Sequence of chain 1.C:
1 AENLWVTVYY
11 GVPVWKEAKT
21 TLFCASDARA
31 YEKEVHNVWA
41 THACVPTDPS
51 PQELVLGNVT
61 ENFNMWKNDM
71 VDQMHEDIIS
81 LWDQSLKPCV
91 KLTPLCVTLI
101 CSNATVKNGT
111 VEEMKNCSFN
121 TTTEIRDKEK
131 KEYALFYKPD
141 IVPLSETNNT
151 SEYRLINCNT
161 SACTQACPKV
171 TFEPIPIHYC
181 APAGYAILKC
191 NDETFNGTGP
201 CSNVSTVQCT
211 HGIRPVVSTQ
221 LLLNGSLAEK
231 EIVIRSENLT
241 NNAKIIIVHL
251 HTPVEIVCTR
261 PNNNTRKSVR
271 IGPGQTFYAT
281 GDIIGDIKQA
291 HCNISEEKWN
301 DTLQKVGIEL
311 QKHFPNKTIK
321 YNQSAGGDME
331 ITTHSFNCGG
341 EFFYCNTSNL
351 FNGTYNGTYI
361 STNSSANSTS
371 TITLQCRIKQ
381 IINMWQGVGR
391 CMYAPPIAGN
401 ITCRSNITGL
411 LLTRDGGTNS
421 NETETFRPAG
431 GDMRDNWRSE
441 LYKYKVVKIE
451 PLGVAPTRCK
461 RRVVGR

Binding-site contacts:
Ligand atom O4 contacts residue TYR133 of chain 1.C at 3.0 Å.
Ligand atom C5 contacts residue TYR133 of chain 1.C at 3.7 Å (hydrophobic).
Ligand atom O3 contacts residue THR105 of chain 1.C at 4.0 Å.
Ligand atom C3 contacts residue ASN116 of chain 1.C at 3.8 Å.
Ligand atom C4 contacts residue ASN116 of chain 1.C at 4.2 Å.
Ligand atom O6 contacts residue TYR133 of chain 1.C at 2.9 Å (h-bond).
Ligand atom N2 contacts residue ASN116 of chain 1.C at 2.9 Å (h-bond).
Ligand atom C7 contacts residue LEU135 of chain 1.C at 3.9 Å (hydrophobic).
Ligand atom C6 contacts residue TYR133 of chain 1.C at 3.9 Å (hydrophobic).
Ligand atom C2 contacts residue THR105 of chain 1.C at 3.6 Å.
Ligand atom O5 contacts residue ASN116 of chain 1.C at 2.3 Å (h-bond).
Ligand atom C1 contacts residue SER102 of chain 1.C at 3.9 Å.
Ligand atom C1 contacts residue ASN103 of chain 1.C at 4.0 Å.
Ligand atom C7 contacts residue ASN103 of chain 1.C at 4.4 Å.
Ligand atom C5 contacts residue ASN116 of chain 1.C at 3.6 Å.
Ligand atom C2 contacts residue TYR133 of chain 1.C at 4.2 Å (hydrophobic).
Ligand atom C2 contacts residue ASN116 of chain 1.C at 2.5 Å.
Ligand atom C7 contacts residue ASN116 of chain 1.C at 3.6 Å.
Ligand atom C8 contacts residue VAL106 of chain 1.C at 3.4 Å (hydrophobic).
Ligand atom C1 contacts residue ASN116 of chain 1.C at 1.4 Å.
Ligand atom N2 contacts residue LEU135 of chain 1.C at 4.4 Å.
Ligand atom O5 contacts residue SER102 of chain 1.C at 3.4 Å (h-bond).
Ligand atom O7 contacts residue ASN116 of chain 1.C at 3.8 Å.
Ligand atom C7 contacts residue THR105 of chain 1.C at 3.9 Å.
Ligand atom O7 contacts residue LEU135 of chain 1.C at 3.8 Å.
Ligand atom C8 contacts residue ALA104 of chain 1.C at 4.2 Å (hydrophobic).
Ligand atom C6 contacts residue SER118 of chain 1.C at 4.3 Å.
Ligand atom C7 contacts residue TYR133 of chain 1.C at 4.2 Å (hydrophobic).
Ligand atom O7 contacts residue TYR133 of chain 1.C at 3.1 Å.
Ligand atom O5 contacts residue TYR133 of chain 1.C at 3.2 Å (h-bond).
Ligand atom N2 contacts residue ASN103 of chain 1.C at 3.6 Å (h-bond).
Ligand atom C3 contacts residue TYR133 of chain 1.C at 3.6 Å (hydrophobic).
Ligand atom C1 contacts residue TYR133 of chain 1.C at 3.8 Å (hydrophobic).
Ligand atom O3 contacts residue TYR133 of chain 1.C at 3.9 Å.
Ligand atom N2 contacts residue THR105 of chain 1.C at 3.0 Å (h-bond).
Ligand atom C8 contacts residue LEU135 of chain 1.C at 4.1 Å (hydrophobic).
Ligand atom C2 contacts residue ASN103 of chain 1.C at 4.0 Å.
Ligand atom C8 contacts residue THR105 of chain 1.C at 3.6 Å.
Ligand atom C4 contacts residue TYR133 of chain 1.C at 3.9 Å (hydrophobic).
Ligand atom C3 contacts residue THR105 of chain 1.C at 4.4 Å.

The protein below binds the small molecule below.
Small molecule (SMILES): CC(=O)N[C@H]1[C@H](O[C@H]2[C@H](O)[C@@H](NC(C)=O)CO[C@@H]2CO)O[C@H](CO)[C@@H](O[C@@H]2O[C@H](CO)[C@@H](O)[C@H](O)[C@@H]2O)[C@@H]1O